Binding-site contacts:
Ligand atom O1 contacts residue TYR155 of chain 2.A at 3.4 Å (h-bond).
Ligand atom C7 contacts residue ASN95 of chain 2.A at 4.4 Å.
Ligand atom C8 contacts residue LEU152 of chain 2.A at 3.9 Å (hydrophobic).
Ligand atom C4 contacts residue ASN95 of chain 2.A at 4.4 Å.
Ligand atom C7 contacts residue LEU152 of chain 2.A at 4.0 Å (hydrophobic).
Ligand atom C6 contacts residue ASN95 of chain 2.A at 3.1 Å.
Ligand atom C4 contacts residue MET205 of chain 2.A at 4.4 Å (hydrophobic).
Ligand atom C1 contacts residue TYR155 of chain 2.A at 4.3 Å (hydrophobic).
Ligand atom C6 contacts residue ALA93 of chain 2.A at 3.5 Å (hydrophobic).
Ligand atom C6 contacts residue LEU152 of chain 2.A at 3.8 Å (hydrophobic).
Ligand atom C1 contacts residue NAI1 of chain 2.D at 3.8 Å.
Ligand atom O1 contacts residue NAI1 of chain 2.D at 3.5 Å.
Ligand atom C5 contacts residue ASN95 of chain 2.A at 3.1 Å.
Ligand atom C8 contacts residue GLU144 of chain 2.A at 4.1 Å.
Ligand atom C8 contacts residue TYR155 of chain 2.A at 3.8 Å (hydrophobic).
Ligand atom C8 contacts residue NAI1 of chain 2.D at 4.1 Å.
Ligand atom C3 contacts residue MET205 of chain 2.A at 4.1 Å (hydrophobic).
Ligand atom C7 contacts residue ALA93 of chain 2.A at 3.7 Å (hydrophobic).

Sequence of chain 2.A:
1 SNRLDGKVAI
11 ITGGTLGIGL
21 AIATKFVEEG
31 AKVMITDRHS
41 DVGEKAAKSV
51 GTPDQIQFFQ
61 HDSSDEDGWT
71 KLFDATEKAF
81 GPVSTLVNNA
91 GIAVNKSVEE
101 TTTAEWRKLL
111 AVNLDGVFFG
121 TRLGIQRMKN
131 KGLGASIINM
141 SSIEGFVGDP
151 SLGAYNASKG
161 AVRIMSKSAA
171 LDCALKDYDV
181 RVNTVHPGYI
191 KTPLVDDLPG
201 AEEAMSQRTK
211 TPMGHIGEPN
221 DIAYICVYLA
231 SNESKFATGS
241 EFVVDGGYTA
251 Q

This small molecule binds to this protein.
Small molecule (SMILES): C[C@@H](O)c1ccccc1